Sequence of chain 18.A:
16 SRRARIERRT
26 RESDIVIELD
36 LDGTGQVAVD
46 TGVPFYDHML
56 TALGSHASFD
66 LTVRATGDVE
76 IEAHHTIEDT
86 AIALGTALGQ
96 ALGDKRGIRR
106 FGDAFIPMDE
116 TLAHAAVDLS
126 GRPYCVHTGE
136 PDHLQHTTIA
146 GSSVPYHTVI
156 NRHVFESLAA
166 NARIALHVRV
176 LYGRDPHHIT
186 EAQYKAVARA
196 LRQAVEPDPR

Sequence of chain 21.A:
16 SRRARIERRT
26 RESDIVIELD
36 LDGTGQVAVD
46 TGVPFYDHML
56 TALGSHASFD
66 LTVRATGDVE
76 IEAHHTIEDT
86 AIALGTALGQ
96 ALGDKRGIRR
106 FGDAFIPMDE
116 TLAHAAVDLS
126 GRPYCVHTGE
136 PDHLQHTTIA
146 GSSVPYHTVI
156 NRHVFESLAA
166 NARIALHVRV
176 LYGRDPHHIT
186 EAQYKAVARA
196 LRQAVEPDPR

Binding-site contacts:
Ligand atom S1 contacts residue MN1 of chain 6.B at 3.8 Å.
Ligand atom N3 contacts residue HIS182 of chain 21.A at 3.2 Å (h-bond).
Ligand atom C4 contacts residue HIS183 of chain 21.A at 3.7 Å.
Ligand atom S1 contacts residue GLU83 of chain 6.A at 3.5 Å (salt-bridge).
Ligand atom N3 contacts residue MET113 of chain 21.A at 3.4 Å.
Ligand atom N4 contacts residue GLU186 of chain 21.A at 3.8 Å.
Ligand atom C3 contacts residue HIS80 of chain 6.A at 4.0 Å.
Ligand atom C4 contacts residue HIS182 of chain 21.A at 3.4 Å.
Ligand atom C3 contacts residue MET113 of chain 21.A at 3.4 Å (hydrophobic).
Ligand atom N2 contacts residue MN1 of chain 21.C at 4.3 Å.
Ligand atom C4 contacts residue MN1 of chain 6.B at 3.2 Å.
Ligand atom N2 contacts residue HIS183 of chain 21.A at 3.4 Å (h-bond).
Ligand atom N1 contacts residue GLU27 of chain 6.A at 3.7 Å.
Ligand atom N3 contacts residue MN1 of chain 21.C at 2.2 Å.
Ligand atom S1 contacts residue ARG127 of chain 18.A at 3.5 Å.
Ligand atom C3 contacts residue GLU83 of chain 6.A at 3.6 Å.
Ligand atom C4 contacts residue GLU186 of chain 21.A at 4.0 Å.
Ligand atom C2 contacts residue ARG127 of chain 18.A at 3.5 Å.
Ligand atom C4 contacts residue GLU83 of chain 6.A at 4.2 Å.
Ligand atom N2 contacts residue MN1 of chain 6.B at 2.2 Å.
Ligand atom N4 contacts residue MN1 of chain 21.C at 3.0 Å.
Ligand atom N2 contacts residue GLU83 of chain 6.A at 3.2 Å (salt-bridge).
Ligand atom N1 contacts residue HIS80 of chain 6.A at 4.2 Å.
Ligand atom C1 contacts residue GLU27 of chain 6.A at 4.1 Å.
Ligand atom C4 contacts residue HIS80 of chain 6.A at 3.6 Å.
Ligand atom C4 contacts residue MET113 of chain 21.A at 3.6 Å (hydrophobic).
Ligand atom N1 contacts residue ASP84 of chain 6.A at 4.2 Å.
Ligand atom C3 contacts residue MN1 of chain 6.B at 3.2 Å.
Ligand atom N3 contacts residue GLU186 of chain 21.A at 3.1 Å (salt-bridge).
Ligand atom N2 contacts residue HIS79 of chain 6.A at 3.0 Å (h-bond).
Ligand atom S1 contacts residue MET113 of chain 21.A at 4.3 Å.
Ligand atom C4 contacts residue MN1 of chain 21.C at 3.3 Å.
Ligand atom N2 contacts residue HIS80 of chain 6.A at 4.1 Å.
Ligand atom N3 contacts residue HIS80 of chain 6.A at 2.9 Å (h-bond).
Ligand atom N2 contacts residue MET113 of chain 21.A at 3.6 Å.
Ligand atom N4 contacts residue HIS80 of chain 6.A at 3.3 Å (h-bond).
Ligand atom C3 contacts residue MN1 of chain 21.C at 4.2 Å.
Ligand atom C3 contacts residue HIS79 of chain 6.A at 4.2 Å.
Ligand atom C4 contacts residue HIS79 of chain 6.A at 3.1 Å.
Ligand atom N4 contacts residue MET113 of chain 21.A at 3.2 Å.

Sequence of chain 6.A:
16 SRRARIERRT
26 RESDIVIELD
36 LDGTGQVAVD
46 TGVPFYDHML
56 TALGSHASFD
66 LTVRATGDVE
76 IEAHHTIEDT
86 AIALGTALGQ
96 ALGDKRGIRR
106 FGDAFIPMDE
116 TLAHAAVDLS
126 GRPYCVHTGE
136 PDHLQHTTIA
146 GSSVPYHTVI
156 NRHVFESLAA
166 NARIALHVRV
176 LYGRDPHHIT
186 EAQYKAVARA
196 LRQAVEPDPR

The protein below binds the small molecule below.
Small molecule (SMILES): NCCSc1ncn[nH]1